Sequence of chain 13.D:
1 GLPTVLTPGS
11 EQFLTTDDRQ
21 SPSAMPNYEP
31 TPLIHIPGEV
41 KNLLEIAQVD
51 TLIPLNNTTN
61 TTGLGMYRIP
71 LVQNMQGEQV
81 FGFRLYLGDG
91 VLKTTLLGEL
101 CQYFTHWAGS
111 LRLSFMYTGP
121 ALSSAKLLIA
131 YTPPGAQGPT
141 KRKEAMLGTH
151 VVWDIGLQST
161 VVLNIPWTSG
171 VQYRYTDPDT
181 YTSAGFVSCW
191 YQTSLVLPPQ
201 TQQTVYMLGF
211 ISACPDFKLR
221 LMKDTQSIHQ

This protein binds this small molecule.
Small molecule (SMILES): Nc1nc(-c2ccccc2)nc2[nH]nc(Nc3ccc(C(F)(F)F)cc3)c12

Sequence of chain 29.B:
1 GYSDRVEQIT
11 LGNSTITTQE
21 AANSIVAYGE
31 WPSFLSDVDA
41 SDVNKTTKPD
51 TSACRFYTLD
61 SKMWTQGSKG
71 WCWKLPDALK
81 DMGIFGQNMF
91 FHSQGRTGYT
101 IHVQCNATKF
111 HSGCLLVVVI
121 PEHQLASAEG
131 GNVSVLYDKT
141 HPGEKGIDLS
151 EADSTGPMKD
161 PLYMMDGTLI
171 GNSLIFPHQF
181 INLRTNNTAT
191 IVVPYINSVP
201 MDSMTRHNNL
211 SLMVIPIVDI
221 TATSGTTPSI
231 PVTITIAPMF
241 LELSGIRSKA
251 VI

Sequence of chain 29.C:
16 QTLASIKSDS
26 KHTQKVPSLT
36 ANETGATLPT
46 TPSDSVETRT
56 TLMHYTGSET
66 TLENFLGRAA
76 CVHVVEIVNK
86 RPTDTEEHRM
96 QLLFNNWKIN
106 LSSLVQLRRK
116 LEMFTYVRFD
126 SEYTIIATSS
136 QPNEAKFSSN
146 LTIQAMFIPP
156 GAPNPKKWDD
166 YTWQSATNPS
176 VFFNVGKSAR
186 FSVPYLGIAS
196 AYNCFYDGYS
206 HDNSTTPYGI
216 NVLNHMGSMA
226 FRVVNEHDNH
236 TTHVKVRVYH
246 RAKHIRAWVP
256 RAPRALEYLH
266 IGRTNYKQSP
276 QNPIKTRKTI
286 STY

Binding-site contacts:
Ligand atom C4 contacts residue MET221 of chain 29.C at 3.7 Å (hydrophobic).
Ligand atom N6 contacts residue MET221 of chain 29.C at 3.2 Å.
Ligand atom C15 contacts residue ALA194 of chain 29.C at 3.5 Å (hydrophobic).
Ligand atom N6 contacts residue LEU218 of chain 29.C at 3.4 Å (h-bond).
Ligand atom N5 contacts residue ASN198 of chain 29.C at 3.0 Å (h-bond).
Ligand atom N6 contacts residue ASN219 of chain 29.C at 3.5 Å.
Ligand atom F3 contacts residue TYR128 of chain 29.C at 3.4 Å.
Ligand atom C1 contacts residue TYR197 of chain 29.C at 3.8 Å (hydrophobic).
Ligand atom C6 contacts residue MET221 of chain 29.C at 3.8 Å (hydrophobic).
Ligand atom C11 contacts residue LEU218 of chain 29.C at 3.6 Å (hydrophobic).
Ligand atom N2 contacts residue ASN198 of chain 29.C at 3.3 Å (h-bond).
Ligand atom C15 contacts residue LEU218 of chain 29.C at 3.8 Å (hydrophobic).
Ligand atom C13 contacts residue ASN198 of chain 29.C at 2.6 Å.
Ligand atom F2 contacts residue TYR128 of chain 29.C at 3.4 Å.
Ligand atom N1 contacts residue ASN219 of chain 29.C at 3.9 Å.
Ligand atom N5 contacts residue TYR197 of chain 29.C at 3.8 Å.
Ligand atom F2 contacts residue ILE104 of chain 29.C at 3.4 Å.
Ligand atom F3 contacts residue ILE104 of chain 29.C at 3.7 Å.
Ligand atom C13 contacts residue ALA196 of chain 29.C at 3.8 Å (hydrophobic).
Ligand atom C9 contacts residue ASN198 of chain 29.C at 3.1 Å.
Ligand atom N4 contacts residue LEU218 of chain 29.C at 3.0 Å (h-bond).
Ligand atom C17 contacts residue ALA194 of chain 29.C at 3.6 Å (hydrophobic).
Ligand atom C15 contacts residue ASN198 of chain 29.C at 2.5 Å.
Ligand atom C14 contacts residue LEU218 of chain 29.C at 3.5 Å (hydrophobic).
Ligand atom C13 contacts residue LEU218 of chain 29.C at 3.6 Å (hydrophobic).
Ligand atom C18 contacts residue ILE104 of chain 29.C at 3.9 Å (hydrophobic).
Ligand atom N3 contacts residue ASN198 of chain 29.C at 2.3 Å (h-bond).
Ligand atom C2 contacts residue MET221 of chain 29.C at 3.8 Å (hydrophobic).
Ligand atom C17 contacts residue ASN198 of chain 29.C at 3.7 Å.
Ligand atom C12 contacts residue LEU218 of chain 29.C at 3.6 Å (hydrophobic).
Ligand atom C3 contacts residue TYR197 of chain 29.C at 3.8 Å (hydrophobic).
Ligand atom C15 contacts residue SER198 of chain 29.B at 3.6 Å.
Ligand atom C6 contacts residue ASN105 of chain 29.C at 3.6 Å.
Ligand atom F1 contacts residue SER126 of chain 29.C at 3.6 Å.
Ligand atom F2 contacts residue MET221 of chain 29.C at 2.9 Å.
Ligand atom C4 contacts residue ASN105 of chain 29.C at 3.4 Å.
Ligand atom N3 contacts residue TYR197 of chain 29.C at 3.9 Å.
Ligand atom C6 contacts residue ILE104 of chain 29.C at 3.3 Å (hydrophobic).
Ligand atom F3 contacts residue LEU106 of chain 29.C at 3.5 Å.
Ligand atom C10 contacts residue LEU218 of chain 29.C at 3.4 Å (hydrophobic).